This small molecule binds to this protein.
Small molecule (SMILES): CC(=O)N[C@@H]1[C@@H](O)[C@H](O)[C@@H](CO)O[C@H]1O

Sequence of chain 1.C:
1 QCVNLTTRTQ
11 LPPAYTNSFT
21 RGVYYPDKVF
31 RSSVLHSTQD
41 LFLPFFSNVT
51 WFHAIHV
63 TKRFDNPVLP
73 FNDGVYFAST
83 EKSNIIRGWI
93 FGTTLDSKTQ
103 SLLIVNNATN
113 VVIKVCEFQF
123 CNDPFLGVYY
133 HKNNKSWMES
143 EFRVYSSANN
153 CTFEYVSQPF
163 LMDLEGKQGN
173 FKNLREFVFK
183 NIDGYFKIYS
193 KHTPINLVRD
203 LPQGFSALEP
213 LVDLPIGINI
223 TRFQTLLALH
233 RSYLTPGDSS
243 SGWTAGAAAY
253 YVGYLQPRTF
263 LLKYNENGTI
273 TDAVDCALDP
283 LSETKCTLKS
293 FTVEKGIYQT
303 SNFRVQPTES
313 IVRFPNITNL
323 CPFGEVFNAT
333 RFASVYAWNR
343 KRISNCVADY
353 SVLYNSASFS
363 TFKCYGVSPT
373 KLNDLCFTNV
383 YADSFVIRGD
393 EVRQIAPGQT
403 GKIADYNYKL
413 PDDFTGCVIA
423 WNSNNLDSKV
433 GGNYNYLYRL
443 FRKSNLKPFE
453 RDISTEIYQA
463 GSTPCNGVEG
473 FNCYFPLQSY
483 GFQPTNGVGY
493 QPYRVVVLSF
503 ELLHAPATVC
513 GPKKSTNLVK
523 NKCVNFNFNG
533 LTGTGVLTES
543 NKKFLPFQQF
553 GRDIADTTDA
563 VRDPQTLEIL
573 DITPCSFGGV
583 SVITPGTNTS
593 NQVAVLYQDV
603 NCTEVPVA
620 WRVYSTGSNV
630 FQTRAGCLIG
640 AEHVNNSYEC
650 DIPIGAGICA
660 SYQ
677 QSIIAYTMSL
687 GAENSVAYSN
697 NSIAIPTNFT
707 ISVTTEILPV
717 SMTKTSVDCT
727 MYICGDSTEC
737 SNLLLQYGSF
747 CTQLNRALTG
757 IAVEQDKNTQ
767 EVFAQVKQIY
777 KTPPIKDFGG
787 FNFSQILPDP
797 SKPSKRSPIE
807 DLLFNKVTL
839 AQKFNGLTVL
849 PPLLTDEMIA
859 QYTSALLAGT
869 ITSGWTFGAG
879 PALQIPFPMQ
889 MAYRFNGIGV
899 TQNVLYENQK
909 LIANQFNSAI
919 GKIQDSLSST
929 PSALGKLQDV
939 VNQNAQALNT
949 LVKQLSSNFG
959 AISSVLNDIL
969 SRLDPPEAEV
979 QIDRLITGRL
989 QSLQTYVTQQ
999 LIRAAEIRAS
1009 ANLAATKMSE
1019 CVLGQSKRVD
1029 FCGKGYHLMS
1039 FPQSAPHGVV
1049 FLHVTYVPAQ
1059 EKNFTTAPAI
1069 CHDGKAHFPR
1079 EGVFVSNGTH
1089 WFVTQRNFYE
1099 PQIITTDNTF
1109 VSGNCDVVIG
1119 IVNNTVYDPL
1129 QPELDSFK

Binding-site contacts:
Ligand atom O7 contacts residue ASN696 of chain 1.E at 4.3 Å.
Ligand atom C8 contacts residue GLY1118 of chain 1.E at 3.7 Å.
Ligand atom C1 contacts residue ASN696 of chain 1.E at 1.4 Å.
Ligand atom C5 contacts residue ASN696 of chain 1.E at 3.7 Å.
Ligand atom O5 contacts residue ASN696 of chain 1.E at 2.4 Å (h-bond).
Ligand atom O5 contacts residue ASP783 of chain 1.C at 3.8 Å.
Ligand atom C1 contacts residue ASP783 of chain 1.C at 4.5 Å.
Ligand atom C2 contacts residue ASN696 of chain 1.E at 2.4 Å.
Ligand atom O6 contacts residue ASP783 of chain 1.C at 3.5 Å (salt-bridge).
Ligand atom C4 contacts residue ASN696 of chain 1.E at 4.2 Å.
Ligand atom C3 contacts residue ASN696 of chain 1.E at 3.8 Å.
Ligand atom N2 contacts residue ASN696 of chain 1.E at 2.9 Å (h-bond).
Ligand atom C7 contacts residue ASN696 of chain 1.E at 3.8 Å.

Sequence of chain 1.E:
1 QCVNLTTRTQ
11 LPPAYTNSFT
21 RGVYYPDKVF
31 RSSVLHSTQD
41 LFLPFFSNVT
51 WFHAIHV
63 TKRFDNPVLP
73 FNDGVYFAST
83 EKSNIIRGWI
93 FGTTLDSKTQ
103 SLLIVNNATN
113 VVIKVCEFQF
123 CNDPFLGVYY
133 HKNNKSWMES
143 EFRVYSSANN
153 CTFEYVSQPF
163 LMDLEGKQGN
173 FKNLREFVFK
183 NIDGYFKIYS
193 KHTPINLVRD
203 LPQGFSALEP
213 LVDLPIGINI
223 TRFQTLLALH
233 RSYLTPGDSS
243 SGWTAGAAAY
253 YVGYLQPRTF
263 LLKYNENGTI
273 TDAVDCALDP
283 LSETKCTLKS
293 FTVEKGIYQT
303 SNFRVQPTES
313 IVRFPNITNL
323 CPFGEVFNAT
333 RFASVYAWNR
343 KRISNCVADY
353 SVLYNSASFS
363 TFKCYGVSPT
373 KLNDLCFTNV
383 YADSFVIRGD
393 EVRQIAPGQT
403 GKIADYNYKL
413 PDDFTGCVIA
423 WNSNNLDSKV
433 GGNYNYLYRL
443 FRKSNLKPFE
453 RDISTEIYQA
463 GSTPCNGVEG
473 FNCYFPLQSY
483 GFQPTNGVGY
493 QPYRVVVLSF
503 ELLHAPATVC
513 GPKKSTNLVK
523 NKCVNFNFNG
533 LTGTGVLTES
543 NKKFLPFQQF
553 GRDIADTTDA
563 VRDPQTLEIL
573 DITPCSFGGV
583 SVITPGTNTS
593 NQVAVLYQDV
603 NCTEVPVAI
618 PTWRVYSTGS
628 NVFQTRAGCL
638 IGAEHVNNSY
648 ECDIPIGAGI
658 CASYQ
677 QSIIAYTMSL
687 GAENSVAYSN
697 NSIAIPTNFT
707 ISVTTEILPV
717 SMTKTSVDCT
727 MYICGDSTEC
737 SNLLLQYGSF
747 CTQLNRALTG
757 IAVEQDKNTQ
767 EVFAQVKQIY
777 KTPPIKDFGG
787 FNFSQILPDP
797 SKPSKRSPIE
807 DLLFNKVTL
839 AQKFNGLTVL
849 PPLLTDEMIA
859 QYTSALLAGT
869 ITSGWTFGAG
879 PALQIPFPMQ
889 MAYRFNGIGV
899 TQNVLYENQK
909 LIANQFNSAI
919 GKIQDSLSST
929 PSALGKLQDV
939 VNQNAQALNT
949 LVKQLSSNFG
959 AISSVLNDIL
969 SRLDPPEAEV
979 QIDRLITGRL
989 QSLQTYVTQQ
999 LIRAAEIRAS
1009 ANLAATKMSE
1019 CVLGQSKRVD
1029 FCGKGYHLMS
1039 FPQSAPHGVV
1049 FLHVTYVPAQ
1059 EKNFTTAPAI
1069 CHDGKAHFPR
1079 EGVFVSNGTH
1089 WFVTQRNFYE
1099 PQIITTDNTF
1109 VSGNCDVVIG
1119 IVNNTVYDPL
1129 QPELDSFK